Binding-site contacts:
Ligand atom C3 contacts residue ASN67 of chain 60.E at 3.8 Å.
Ligand atom O7 contacts residue ASN67 of chain 60.E at 4.5 Å.
Ligand atom O5 contacts residue ASN67 of chain 60.E at 2.4 Å (h-bond).
Ligand atom C1 contacts residue ASN67 of chain 60.E at 1.4 Å.
Ligand atom O7 contacts residue ARG89 of chain 60.E at 3.8 Å.
Ligand atom O7 contacts residue MET118 of chain 60.E at 3.4 Å.
Ligand atom C5 contacts residue ASN67 of chain 60.E at 3.7 Å.
Ligand atom C7 contacts residue PHE90 of chain 60.E at 4.1 Å (hydrophobic).
Ligand atom O7 contacts residue PHE90 of chain 60.E at 3.4 Å.
Ligand atom C8 contacts residue ASN67 of chain 60.E at 3.9 Å.
Ligand atom C4 contacts residue ASN67 of chain 60.E at 4.2 Å.
Ligand atom C7 contacts residue MET118 of chain 60.E at 4.1 Å (hydrophobic).
Ligand atom C7 contacts residue ASN67 of chain 60.E at 3.6 Å.
Ligand atom N2 contacts residue ASN67 of chain 60.E at 2.9 Å (h-bond).
Ligand atom C2 contacts residue ASN67 of chain 60.E at 2.5 Å.
Ligand atom N2 contacts residue MET118 of chain 60.E at 3.9 Å.

The protein below binds the small molecule below.
Small molecule (SMILES): CC(=O)N[C@@H]1[C@@H](O)[C@H](O)[C@@H](CO)O[C@H]1O

Sequence of chain 60.E:
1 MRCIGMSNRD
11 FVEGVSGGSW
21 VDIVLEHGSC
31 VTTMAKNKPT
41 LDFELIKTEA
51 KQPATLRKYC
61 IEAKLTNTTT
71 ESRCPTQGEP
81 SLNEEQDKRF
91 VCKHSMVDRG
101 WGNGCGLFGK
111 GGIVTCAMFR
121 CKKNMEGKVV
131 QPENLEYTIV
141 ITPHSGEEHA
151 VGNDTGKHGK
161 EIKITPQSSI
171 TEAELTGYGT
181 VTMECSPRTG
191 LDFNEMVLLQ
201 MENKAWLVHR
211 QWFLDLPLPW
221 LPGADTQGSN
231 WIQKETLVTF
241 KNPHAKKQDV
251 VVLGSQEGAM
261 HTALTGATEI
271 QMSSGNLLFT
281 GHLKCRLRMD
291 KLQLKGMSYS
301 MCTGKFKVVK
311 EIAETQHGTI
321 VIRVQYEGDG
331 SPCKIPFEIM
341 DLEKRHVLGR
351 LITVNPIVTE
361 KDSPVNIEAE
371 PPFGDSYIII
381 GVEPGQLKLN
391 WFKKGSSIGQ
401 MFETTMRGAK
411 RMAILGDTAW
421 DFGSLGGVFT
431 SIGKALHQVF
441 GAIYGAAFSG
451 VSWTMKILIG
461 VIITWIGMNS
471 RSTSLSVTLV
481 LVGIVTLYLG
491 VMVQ